Sequence of chain 1.A:
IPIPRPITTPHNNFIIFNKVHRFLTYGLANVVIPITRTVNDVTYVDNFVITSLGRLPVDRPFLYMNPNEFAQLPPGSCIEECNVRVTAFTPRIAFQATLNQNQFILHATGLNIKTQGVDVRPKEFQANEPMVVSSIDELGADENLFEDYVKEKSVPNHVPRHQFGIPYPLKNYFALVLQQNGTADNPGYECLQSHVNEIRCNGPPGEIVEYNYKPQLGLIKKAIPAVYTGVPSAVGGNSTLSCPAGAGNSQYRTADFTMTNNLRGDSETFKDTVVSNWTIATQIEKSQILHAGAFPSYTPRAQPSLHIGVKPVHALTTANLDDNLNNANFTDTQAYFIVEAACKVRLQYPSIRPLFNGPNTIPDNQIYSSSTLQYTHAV

A small-molecule ligand and the protein it binds are described below.
Small molecule (SMILES): Cc1cn([C@H]2C[C@H](O[P](=O)(O)OC[C@H]3O[C@@H](n4cc(C)c(=O)[nH]c4=O)C[C@@H]3O)[C@@H](CO[P](=O)(O)O[C@H]3C[C@H](n4ccc(=O)[nH]c4=O)O[C@@H]3COP(=O)=O)O2)c(=O)[nH]c1=O

Binding-site contacts:
Ligand atom C4 contacts residue GLY98 of chain 1.A at 3.2 Å.
Ligand atom OP1 contacts residue ARG391 of chain 1.A at 3.8 Å.
Ligand atom C3' contacts residue PHE333 of chain 1.A at 3.8 Å (hydrophobic).
Ligand atom O5' contacts residue LEU328 of chain 1.A at 3.6 Å.
Ligand atom C4 contacts residue PRO334 of chain 1.A at 3.6 Å (hydrophobic).
Ligand atom C2 contacts residue LEU328 of chain 1.A at 3.0 Å (hydrophobic).
Ligand atom O4' contacts residue LEU328 of chain 1.A at 3.0 Å.
Ligand atom OP1 contacts residue GLN252 of chain 1.A at 3.7 Å.
Ligand atom O4' contacts residue GLN252 of chain 1.A at 3.9 Å.
Ligand atom P contacts residue PHE333 of chain 1.A at 3.8 Å.
Ligand atom C4' contacts residue GLN252 of chain 1.A at 3.5 Å.
Ligand atom C6 contacts residue PHE333 of chain 1.A at 3.7 Å (hydrophobic).
Ligand atom C5' contacts residue PHE333 of chain 1.A at 3.2 Å (hydrophobic).
Ligand atom C1' contacts residue PHE333 of chain 1.A at 3.1 Å (hydrophobic).
Ligand atom O4' contacts residue PRO334 of chain 1.A at 4.0 Å.
Ligand atom C2' contacts residue PHE333 of chain 1.A at 2.9 Å (hydrophobic).
Ligand atom N1 contacts residue LEU328 of chain 1.A at 3.8 Å.
Ligand atom O4 contacts residue ALA259 of chain 1.A at 3.2 Å.
Ligand atom O3' contacts residue PHE333 of chain 1.A at 3.5 Å.
Ligand atom O5' contacts residue PHE333 of chain 1.A at 3.8 Å.
Ligand atom C4' contacts residue LEU328 of chain 1.A at 4.1 Å (hydrophobic).
Ligand atom O4 contacts residue GLY98 of chain 1.A at 2.8 Å (h-bond).
Ligand atom N1 contacts residue PHE333 of chain 1.A at 3.8 Å.
Ligand atom C7 contacts residue TYR336 of chain 1.A at 3.6 Å (hydrophobic).
Ligand atom OP2 contacts residue ARG391 of chain 1.A at 3.9 Å.
Ligand atom O4 contacts residue PRO334 of chain 1.A at 3.7 Å.
Ligand atom O2 contacts residue PRO334 of chain 1.A at 3.8 Å.
Ligand atom O5' contacts residue GLN252 of chain 1.A at 3.1 Å (h-bond).
Ligand atom N3 contacts residue PRO334 of chain 1.A at 3.5 Å.
Ligand atom N3 contacts residue LEU328 of chain 1.A at 3.9 Å.
Ligand atom O2 contacts residue LEU328 of chain 1.A at 2.2 Å.
Ligand atom C5' contacts residue GLN252 of chain 1.A at 3.4 Å.
Ligand atom C2 contacts residue PRO334 of chain 1.A at 3.7 Å (hydrophobic).
Ligand atom C6 contacts residue GLY98 of chain 1.A at 4.1 Å.
Ligand atom OP2 contacts residue GLU102 of chain 1.A at 3.5 Å (salt-bridge).
Ligand atom OP2 contacts residue GLN252 of chain 1.A at 4.1 Å.
Ligand atom OP2 contacts residue PHE333 of chain 1.A at 3.3 Å.
Ligand atom C2' contacts residue LEU328 of chain 1.A at 3.7 Å (hydrophobic).
Ligand atom C5 contacts residue GLY98 of chain 1.A at 2.9 Å.
Ligand atom C1' contacts residue LEU328 of chain 1.A at 3.9 Å (hydrophobic).